Binding-site contacts:
Ligand atom C1 contacts residue ASN479 of chain 2.A at 1.4 Å.
Ligand atom C8 contacts residue ASN479 of chain 2.A at 4.4 Å.
Ligand atom C8 contacts residue ASP472 of chain 2.A at 3.8 Å.
Ligand atom C7 contacts residue ALA475 of chain 2.A at 4.3 Å (hydrophobic).
Ligand atom C1 contacts residue THR481 of chain 2.A at 4.3 Å.
Ligand atom O7 contacts residue ALA475 of chain 2.A at 3.9 Å.
Ligand atom O5 contacts residue THR481 of chain 2.A at 4.5 Å.
Ligand atom C8 contacts residue SER476 of chain 2.A at 4.4 Å.
Ligand atom O5 contacts residue ASN479 of chain 2.A at 2.5 Å (h-bond).
Ligand atom C2 contacts residue ASN479 of chain 2.A at 2.4 Å.
Ligand atom O7 contacts residue ASN479 of chain 2.A at 3.6 Å.
Ligand atom C7 contacts residue ASN479 of chain 2.A at 3.4 Å.
Ligand atom C5 contacts residue ASN479 of chain 2.A at 3.8 Å.
Ligand atom N2 contacts residue ASN479 of chain 2.A at 2.8 Å (h-bond).
Ligand atom C8 contacts residue ALA475 of chain 2.A at 4.1 Å (hydrophobic).
Ligand atom C4 contacts residue ASN479 of chain 2.A at 4.3 Å.
Ligand atom C3 contacts residue ASN479 of chain 2.A at 3.8 Å.

A protein and the small-molecule ligand that binds it are described below.
Small molecule (SMILES): CC(=O)N[C@@H]1[C@@H](O)[C@H](O)[C@@H](CO)O[C@H]1O

Sequence of chain 2.A:
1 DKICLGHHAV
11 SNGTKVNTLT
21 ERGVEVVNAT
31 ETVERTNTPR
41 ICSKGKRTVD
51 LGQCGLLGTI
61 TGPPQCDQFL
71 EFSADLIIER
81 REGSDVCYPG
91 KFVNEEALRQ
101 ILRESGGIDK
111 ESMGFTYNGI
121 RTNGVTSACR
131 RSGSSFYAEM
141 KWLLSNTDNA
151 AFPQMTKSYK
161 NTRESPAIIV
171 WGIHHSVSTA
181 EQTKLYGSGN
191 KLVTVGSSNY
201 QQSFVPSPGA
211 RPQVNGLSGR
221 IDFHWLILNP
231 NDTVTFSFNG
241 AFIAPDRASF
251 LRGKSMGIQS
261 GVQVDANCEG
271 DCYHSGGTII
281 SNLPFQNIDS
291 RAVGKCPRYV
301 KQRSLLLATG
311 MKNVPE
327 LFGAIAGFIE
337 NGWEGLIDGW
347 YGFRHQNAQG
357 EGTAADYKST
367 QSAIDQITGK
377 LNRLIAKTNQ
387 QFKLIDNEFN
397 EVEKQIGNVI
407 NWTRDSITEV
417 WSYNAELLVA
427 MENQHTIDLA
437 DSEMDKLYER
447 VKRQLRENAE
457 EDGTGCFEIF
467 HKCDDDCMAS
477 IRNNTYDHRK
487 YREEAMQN